Sequence of chain 2.A:
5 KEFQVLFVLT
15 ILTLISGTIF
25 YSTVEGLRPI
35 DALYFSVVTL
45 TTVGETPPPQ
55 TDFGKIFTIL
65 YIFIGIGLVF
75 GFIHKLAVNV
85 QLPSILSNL

Binding-site contacts:
Ligand atom OXT contacts residue PRO51 of chain 2.A at 3.6 Å.
Ligand atom N contacts residue PHE39 of chain 2.A at 4.3 Å.
Ligand atom CA contacts residue ASP35 of chain 2.A at 4.0 Å.
Ligand atom OXT contacts residue GLY1 of chain 2.E at 4.0 Å.
Ligand atom N contacts residue THR50 of chain 2.A at 4.1 Å.
Ligand atom C contacts residue PRO52 of chain 3.A at 4.5 Å (hydrophobic).
Ligand atom N contacts residue LEU31 of chain 2.A at 4.3 Å.
Ligand atom N contacts residue ASP35 of chain 2.A at 3.4 Å (salt-bridge).
Ligand atom CA contacts residue LYS59 of chain 3.A at 4.3 Å.
Ligand atom OXT contacts residue THR50 of chain 2.A at 4.1 Å.

This protein binds this small molecule.
Small molecule (SMILES): NCC(=O)O

Sequence of chain 3.A:
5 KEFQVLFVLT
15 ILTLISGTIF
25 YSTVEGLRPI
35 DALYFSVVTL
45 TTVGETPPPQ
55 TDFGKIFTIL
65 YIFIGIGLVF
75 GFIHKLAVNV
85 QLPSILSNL